A protein and the small-molecule ligand that binds it are described below.
Small molecule (SMILES): CC(=O)N[C@@H]1[C@@H](O)[C@H](O)[C@@H](CO)O[C@H]1O

Binding-site contacts:
Ligand atom N2 contacts residue GLU132 of chain 1.B at 4.0 Å.
Ligand atom C7 contacts residue ASN165 of chain 1.B at 3.5 Å.
Ligand atom C1 contacts residue GLU132 of chain 1.B at 3.7 Å.
Ligand atom C5 contacts residue ASN165 of chain 1.B at 3.7 Å.
Ligand atom N2 contacts residue ASN165 of chain 1.B at 2.8 Å (h-bond).
Ligand atom C7 contacts residue GLU132 of chain 1.B at 3.7 Å.
Ligand atom C1 contacts residue ASN165 of chain 1.B at 1.4 Å.
Ligand atom O7 contacts residue GLU132 of chain 1.B at 3.0 Å (salt-bridge).
Ligand atom O5 contacts residue ASN165 of chain 1.B at 2.4 Å (h-bond).
Ligand atom C3 contacts residue ASN165 of chain 1.B at 3.7 Å.
Ligand atom C2 contacts residue GLU132 of chain 1.B at 3.4 Å.
Ligand atom O5 contacts residue GLU132 of chain 1.B at 3.9 Å.
Ligand atom C2 contacts residue ASN165 of chain 1.B at 2.4 Å.
Ligand atom C8 contacts residue GLU132 of chain 1.B at 4.5 Å.
Ligand atom C4 contacts residue ASN165 of chain 1.B at 4.2 Å.
Ligand atom O7 contacts residue ASN165 of chain 1.B at 3.9 Å.

Sequence of chain 1.B:
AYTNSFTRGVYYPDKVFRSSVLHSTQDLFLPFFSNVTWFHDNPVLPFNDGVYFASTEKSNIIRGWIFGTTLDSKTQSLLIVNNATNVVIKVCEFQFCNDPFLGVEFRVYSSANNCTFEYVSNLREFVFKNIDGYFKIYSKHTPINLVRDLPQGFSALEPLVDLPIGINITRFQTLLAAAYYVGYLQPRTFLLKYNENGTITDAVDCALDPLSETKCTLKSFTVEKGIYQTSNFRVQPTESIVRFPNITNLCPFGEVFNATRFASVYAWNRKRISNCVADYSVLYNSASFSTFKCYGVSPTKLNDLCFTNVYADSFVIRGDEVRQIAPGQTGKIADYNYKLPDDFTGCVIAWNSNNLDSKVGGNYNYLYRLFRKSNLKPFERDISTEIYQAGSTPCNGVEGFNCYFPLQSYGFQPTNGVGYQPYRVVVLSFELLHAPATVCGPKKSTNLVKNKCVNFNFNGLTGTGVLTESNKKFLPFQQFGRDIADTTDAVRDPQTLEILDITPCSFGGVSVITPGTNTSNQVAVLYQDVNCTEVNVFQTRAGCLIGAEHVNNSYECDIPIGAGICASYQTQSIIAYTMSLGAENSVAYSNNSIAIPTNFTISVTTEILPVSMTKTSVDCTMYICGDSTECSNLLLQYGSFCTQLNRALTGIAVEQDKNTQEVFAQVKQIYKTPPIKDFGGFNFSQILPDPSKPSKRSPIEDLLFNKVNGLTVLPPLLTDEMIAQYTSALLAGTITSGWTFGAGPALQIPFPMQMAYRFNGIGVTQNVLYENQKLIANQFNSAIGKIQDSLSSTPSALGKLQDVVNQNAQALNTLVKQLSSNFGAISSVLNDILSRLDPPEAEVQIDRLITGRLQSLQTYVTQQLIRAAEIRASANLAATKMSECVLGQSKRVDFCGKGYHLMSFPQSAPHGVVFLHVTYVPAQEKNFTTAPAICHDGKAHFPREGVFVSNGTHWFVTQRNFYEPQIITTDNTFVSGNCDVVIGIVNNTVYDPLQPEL